Binding-site contacts:
Ligand atom O11 contacts residue TRP150 of chain 3.B at 3.5 Å.
Ligand atom N9 contacts residue PRO19 of chain 3.A at 3.4 Å.
Ligand atom O8 contacts residue TYR20 of chain 3.A at 3.7 Å.
Ligand atom N9 contacts residue TYR20 of chain 3.A at 4.3 Å.
Ligand atom C3 contacts residue TYR148 of chain 3.B at 3.8 Å (hydrophobic).
Ligand atom C6 contacts residue TRP150 of chain 3.B at 4.3 Å (hydrophobic).
Ligand atom O10 contacts residue TYR148 of chain 3.B at 3.4 Å.
Ligand atom C6 contacts residue ILE192 of chain 3.B at 4.2 Å (hydrophobic).
Ligand atom C5 contacts residue TYR148 of chain 3.B at 3.9 Å (hydrophobic).
Ligand atom O11 contacts residue PRO19 of chain 3.A at 3.9 Å.
Ligand atom C2 contacts residue HIS163 of chain 3.B at 4.2 Å.
Ligand atom O7 contacts residue HIS161 of chain 3.B at 2.8 Å (h-bond).
Ligand atom C6 contacts residue FE1 of chain 3.C at 4.1 Å.
Ligand atom O10 contacts residue PRO19 of chain 3.A at 3.1 Å.
Ligand atom O8 contacts residue HIS161 of chain 3.B at 4.2 Å.
Ligand atom C1 contacts residue TYR109 of chain 3.B at 4.1 Å (hydrophobic).
Ligand atom O7 contacts residue HIS163 of chain 3.B at 3.6 Å.
Ligand atom C3 contacts residue FE1 of chain 3.C at 4.1 Å.
Ligand atom O8 contacts residue TYR109 of chain 3.B at 2.8 Å (h-bond).
Ligand atom C6 contacts residue SER158 of chain 3.B at 4.0 Å.
Ligand atom C1 contacts residue HIS161 of chain 3.B at 4.0 Å.
Ligand atom C2 contacts residue TYR20 of chain 3.A at 4.2 Å (hydrophobic).
Ligand atom C2 contacts residue TYR109 of chain 3.B at 3.8 Å (hydrophobic).
Ligand atom O7 contacts residue TYR109 of chain 3.B at 3.6 Å.
Ligand atom C4 contacts residue TYR148 of chain 3.B at 3.6 Å (hydrophobic).
Ligand atom N9 contacts residue TYR148 of chain 3.B at 3.6 Å.
Ligand atom C4 contacts residue PRO19 of chain 3.A at 3.8 Å (hydrophobic).
Ligand atom C1 contacts residue TYR148 of chain 3.B at 4.2 Å (hydrophobic).
Ligand atom C3 contacts residue TYR20 of chain 3.A at 3.6 Å (hydrophobic).
Ligand atom C2 contacts residue FE1 of chain 3.C at 2.8 Å.
Ligand atom C5 contacts residue TRP150 of chain 3.B at 3.6 Å (hydrophobic).
Ligand atom C1 contacts residue FE1 of chain 3.C at 2.8 Å.
Ligand atom C6 contacts residue TYR148 of chain 3.B at 4.1 Å (hydrophobic).
Ligand atom C2 contacts residue TYR148 of chain 3.B at 4.2 Å (hydrophobic).
Ligand atom O7 contacts residue FE1 of chain 3.C at 2.1 Å.
Ligand atom O8 contacts residue HIS163 of chain 3.B at 3.2 Å (h-bond).
Ligand atom O8 contacts residue FE1 of chain 3.C at 2.0 Å.
Ligand atom O10 contacts residue TYR20 of chain 3.A at 3.1 Å (h-bond).
Ligand atom N9 contacts residue TRP150 of chain 3.B at 4.0 Å.
Ligand atom C3 contacts residue PRO19 of chain 3.A at 3.6 Å (hydrophobic).

Sequence of chain 3.A:
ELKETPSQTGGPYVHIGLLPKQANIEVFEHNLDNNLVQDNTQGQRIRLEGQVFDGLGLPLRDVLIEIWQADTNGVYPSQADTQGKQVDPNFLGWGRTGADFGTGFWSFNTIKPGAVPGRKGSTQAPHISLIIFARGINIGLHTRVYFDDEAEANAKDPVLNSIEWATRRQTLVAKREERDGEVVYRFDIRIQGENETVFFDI

A protein and the small-molecule ligand that binds it are described below.
Small molecule (SMILES): O=[N+]([O-])c1ccc(O)c(O)c1

Sequence of chain 3.B:
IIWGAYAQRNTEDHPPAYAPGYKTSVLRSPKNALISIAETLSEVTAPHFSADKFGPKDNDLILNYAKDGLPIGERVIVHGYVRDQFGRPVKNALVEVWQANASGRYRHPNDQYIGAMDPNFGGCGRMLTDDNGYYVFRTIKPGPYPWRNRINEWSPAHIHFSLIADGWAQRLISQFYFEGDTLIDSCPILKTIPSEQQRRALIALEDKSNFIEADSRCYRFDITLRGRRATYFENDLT